Sequence of chain 1.B:
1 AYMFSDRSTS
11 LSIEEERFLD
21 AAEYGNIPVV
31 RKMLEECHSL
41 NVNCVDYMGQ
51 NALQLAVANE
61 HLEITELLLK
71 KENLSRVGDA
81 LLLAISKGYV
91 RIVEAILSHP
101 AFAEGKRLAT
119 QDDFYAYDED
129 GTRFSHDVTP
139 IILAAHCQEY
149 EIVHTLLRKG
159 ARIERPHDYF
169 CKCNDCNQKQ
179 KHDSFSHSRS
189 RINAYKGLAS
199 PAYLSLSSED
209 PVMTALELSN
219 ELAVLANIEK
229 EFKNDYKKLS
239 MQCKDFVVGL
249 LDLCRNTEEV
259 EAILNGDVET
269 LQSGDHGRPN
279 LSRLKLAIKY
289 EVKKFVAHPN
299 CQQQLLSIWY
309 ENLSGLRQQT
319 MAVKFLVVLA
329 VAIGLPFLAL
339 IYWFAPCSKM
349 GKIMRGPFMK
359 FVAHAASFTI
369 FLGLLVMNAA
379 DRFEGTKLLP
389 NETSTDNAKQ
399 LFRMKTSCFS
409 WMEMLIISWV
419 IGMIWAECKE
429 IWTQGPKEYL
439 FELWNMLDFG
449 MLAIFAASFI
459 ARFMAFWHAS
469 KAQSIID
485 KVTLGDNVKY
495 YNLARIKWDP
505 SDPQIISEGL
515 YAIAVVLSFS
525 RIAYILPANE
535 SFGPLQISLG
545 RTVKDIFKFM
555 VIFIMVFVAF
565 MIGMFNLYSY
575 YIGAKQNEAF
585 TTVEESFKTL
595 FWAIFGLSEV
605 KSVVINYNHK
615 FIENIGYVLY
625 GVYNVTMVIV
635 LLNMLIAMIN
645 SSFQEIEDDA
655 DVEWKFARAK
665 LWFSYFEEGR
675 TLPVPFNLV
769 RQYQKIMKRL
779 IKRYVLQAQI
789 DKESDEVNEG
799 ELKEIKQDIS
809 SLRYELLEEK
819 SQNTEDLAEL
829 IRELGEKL

Sequence of chain 1.C:
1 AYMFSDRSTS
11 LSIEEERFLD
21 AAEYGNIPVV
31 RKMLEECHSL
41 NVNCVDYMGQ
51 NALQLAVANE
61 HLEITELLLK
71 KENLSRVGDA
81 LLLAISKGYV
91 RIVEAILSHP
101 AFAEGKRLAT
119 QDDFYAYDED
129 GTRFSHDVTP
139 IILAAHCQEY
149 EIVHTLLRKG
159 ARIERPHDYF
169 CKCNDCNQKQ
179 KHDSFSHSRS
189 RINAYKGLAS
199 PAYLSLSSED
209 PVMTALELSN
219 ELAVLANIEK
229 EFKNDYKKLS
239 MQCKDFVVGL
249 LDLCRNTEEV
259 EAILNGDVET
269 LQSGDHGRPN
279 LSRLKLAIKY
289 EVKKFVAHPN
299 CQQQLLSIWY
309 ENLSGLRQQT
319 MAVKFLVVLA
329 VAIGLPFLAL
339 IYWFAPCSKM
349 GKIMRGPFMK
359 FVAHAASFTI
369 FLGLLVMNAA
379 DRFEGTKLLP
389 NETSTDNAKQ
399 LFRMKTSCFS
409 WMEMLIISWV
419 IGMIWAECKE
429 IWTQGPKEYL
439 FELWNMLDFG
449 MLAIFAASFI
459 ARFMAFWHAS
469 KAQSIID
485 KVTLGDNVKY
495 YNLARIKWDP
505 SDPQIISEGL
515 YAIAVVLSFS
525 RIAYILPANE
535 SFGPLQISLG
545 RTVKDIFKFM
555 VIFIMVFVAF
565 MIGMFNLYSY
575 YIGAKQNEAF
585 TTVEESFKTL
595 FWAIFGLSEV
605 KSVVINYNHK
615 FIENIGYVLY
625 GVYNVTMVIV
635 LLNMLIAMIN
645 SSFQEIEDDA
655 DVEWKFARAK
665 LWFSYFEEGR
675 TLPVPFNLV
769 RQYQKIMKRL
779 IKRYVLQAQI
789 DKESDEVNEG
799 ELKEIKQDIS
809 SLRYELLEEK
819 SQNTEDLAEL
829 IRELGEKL

The protein below binds the small molecule below.
Small molecule (SMILES): CC(C)CCC[C@@H](C)[C@H]1CC[C@H]2[C@@H]3CC=C4C[C@@H](OC(=O)CCC(=O)O)CC[C@]4(C)[C@H]3CC[C@]12C

Binding-site contacts:
Ligand atom OAH contacts residue LYS614 of chain 1.C at 4.2 Å.
Ligand atom CAY contacts residue ASN618 of chain 1.C at 3.3 Å.
Ligand atom CAA contacts residue LEU521 of chain 1.B at 4.2 Å (hydrophobic).
Ligand atom CAZ contacts residue ILE619 of chain 1.C at 3.6 Å (hydrophobic).
Ligand atom OAW contacts residue ASN618 of chain 1.C at 4.0 Å.
Ligand atom CAK contacts residue VAL622 of chain 1.C at 3.9 Å (hydrophobic).
Ligand atom CAV contacts residue PHE615 of chain 1.C at 4.2 Å (hydrophobic).
Ligand atom CAI contacts residue VAL622 of chain 1.C at 4.1 Å (hydrophobic).
Ligand atom CAK contacts residue SBJ1 of chain 1.N at 4.0 Å.
Ligand atom CAJ contacts residue LEU521 of chain 1.B at 4.3 Å (hydrophobic).
Ligand atom CAL contacts residue LYS614 of chain 1.C at 3.7 Å.
Ligand atom CAI contacts residue ILE619 of chain 1.C at 3.6 Å (hydrophobic).
Ligand atom OAW contacts residue PHE615 of chain 1.C at 3.5 Å.
Ligand atom CAV contacts residue ILE619 of chain 1.C at 4.0 Å (hydrophobic).
Ligand atom OAG contacts residue ASN618 of chain 1.C at 2.6 Å (h-bond).
Ligand atom CAL contacts residue PHE615 of chain 1.C at 4.1 Å (hydrophobic).
Ligand atom CAL contacts residue ASN618 of chain 1.C at 3.8 Å.
Ligand atom CAD contacts residue ILE619 of chain 1.C at 3.7 Å (hydrophobic).
Ligand atom CAR contacts residue PHE615 of chain 1.C at 3.9 Å (hydrophobic).
Ligand atom CBA contacts residue LEU445 of chain 1.B at 4.4 Å (hydrophobic).
Ligand atom CAE contacts residue ILE517 of chain 1.B at 4.1 Å (hydrophobic).
Ligand atom CAN contacts residue LEU521 of chain 1.B at 4.1 Å (hydrophobic).
Ligand atom CAM contacts residue ASN618 of chain 1.C at 4.1 Å.
Ligand atom CAQ contacts residue SBJ1 of chain 1.N at 4.1 Å.
Ligand atom CBG contacts residue SBJ1 of chain 1.N at 4.3 Å.
Ligand atom CAP contacts residue SBJ1 of chain 1.N at 3.9 Å.
Ligand atom CAN contacts residue GLY448 of chain 1.B at 4.3 Å.
Ligand atom CBF contacts residue SBJ1 of chain 1.N at 4.0 Å.
Ligand atom OAF contacts residue LYS614 of chain 1.C at 4.4 Å.
Ligand atom CAQ contacts residue VAL622 of chain 1.C at 4.4 Å (hydrophobic).
Ligand atom CAE contacts residue ILE452 of chain 1.B at 4.2 Å (hydrophobic).
Ligand atom CBC contacts residue PHE615 of chain 1.C at 4.2 Å (hydrophobic).
Ligand atom CAV contacts residue ASN618 of chain 1.C at 3.9 Å.
Ligand atom CAA contacts residue LEU445 of chain 1.B at 3.9 Å (hydrophobic).
Ligand atom CBH contacts residue ILE619 of chain 1.C at 4.3 Å (hydrophobic).
Ligand atom CAX contacts residue LYS614 of chain 1.C at 3.9 Å.
Ligand atom CAI contacts residue SBJ1 of chain 1.N at 3.9 Å.
Ligand atom CAD contacts residue PHE615 of chain 1.C at 3.7 Å (hydrophobic).
Ligand atom CAK contacts residue ILE619 of chain 1.C at 4.1 Å (hydrophobic).
Ligand atom OAG contacts residue SBJ1 of chain 1.N at 3.8 Å.